Sequence of chain 1.C:
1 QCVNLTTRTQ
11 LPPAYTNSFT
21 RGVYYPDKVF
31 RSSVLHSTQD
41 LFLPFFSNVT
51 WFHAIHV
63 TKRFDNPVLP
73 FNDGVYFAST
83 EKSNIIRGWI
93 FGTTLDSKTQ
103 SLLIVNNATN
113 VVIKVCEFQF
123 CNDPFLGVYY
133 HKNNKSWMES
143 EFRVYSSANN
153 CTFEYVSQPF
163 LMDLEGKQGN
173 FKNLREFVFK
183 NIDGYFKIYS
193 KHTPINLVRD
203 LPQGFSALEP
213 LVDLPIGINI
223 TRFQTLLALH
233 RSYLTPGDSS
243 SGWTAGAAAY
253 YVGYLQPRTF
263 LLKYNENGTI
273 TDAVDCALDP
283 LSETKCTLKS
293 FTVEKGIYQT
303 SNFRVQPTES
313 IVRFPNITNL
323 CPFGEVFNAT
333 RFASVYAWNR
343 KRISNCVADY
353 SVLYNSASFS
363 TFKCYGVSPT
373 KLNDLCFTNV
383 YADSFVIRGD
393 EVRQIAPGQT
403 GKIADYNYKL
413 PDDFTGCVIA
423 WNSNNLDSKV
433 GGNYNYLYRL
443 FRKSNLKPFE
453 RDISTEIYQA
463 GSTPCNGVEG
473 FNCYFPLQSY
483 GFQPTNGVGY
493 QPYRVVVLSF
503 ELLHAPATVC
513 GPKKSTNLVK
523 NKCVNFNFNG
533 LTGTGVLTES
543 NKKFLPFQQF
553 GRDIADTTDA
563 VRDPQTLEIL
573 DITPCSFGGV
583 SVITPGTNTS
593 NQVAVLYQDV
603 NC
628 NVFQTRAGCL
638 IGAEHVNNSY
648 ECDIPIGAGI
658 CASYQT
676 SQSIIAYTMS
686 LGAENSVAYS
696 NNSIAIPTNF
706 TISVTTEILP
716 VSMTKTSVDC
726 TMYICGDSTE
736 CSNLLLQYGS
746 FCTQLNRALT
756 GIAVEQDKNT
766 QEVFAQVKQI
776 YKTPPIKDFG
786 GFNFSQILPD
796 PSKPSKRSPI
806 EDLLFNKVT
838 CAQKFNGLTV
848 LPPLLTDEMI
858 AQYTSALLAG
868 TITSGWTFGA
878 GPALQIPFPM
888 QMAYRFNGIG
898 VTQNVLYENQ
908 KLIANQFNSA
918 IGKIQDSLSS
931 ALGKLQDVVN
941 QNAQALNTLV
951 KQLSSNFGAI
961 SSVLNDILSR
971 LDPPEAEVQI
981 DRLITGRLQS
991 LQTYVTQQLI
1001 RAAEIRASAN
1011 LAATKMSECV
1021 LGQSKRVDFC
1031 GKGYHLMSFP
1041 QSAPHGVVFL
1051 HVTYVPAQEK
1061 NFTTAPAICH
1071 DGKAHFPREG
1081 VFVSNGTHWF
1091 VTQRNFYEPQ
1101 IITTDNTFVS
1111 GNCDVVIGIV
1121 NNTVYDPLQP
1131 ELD

Binding-site contacts:
Ligand atom C5 contacts residue ASN1121 of chain 1.C at 3.7 Å.
Ligand atom C3 contacts residue ASN1121 of chain 1.C at 3.8 Å.
Ligand atom C2 contacts residue ASN1121 of chain 1.C at 2.5 Å.
Ligand atom C1 contacts residue ASN1121 of chain 1.C at 1.4 Å.
Ligand atom C8 contacts residue ASN1121 of chain 1.C at 3.9 Å.
Ligand atom C4 contacts residue ASN1121 of chain 1.C at 4.2 Å.
Ligand atom O5 contacts residue ASN1121 of chain 1.C at 2.4 Å (h-bond).
Ligand atom N2 contacts residue ASN1121 of chain 1.C at 2.8 Å (h-bond).
Ligand atom O7 contacts residue ASN1121 of chain 1.C at 4.5 Å.
Ligand atom C7 contacts residue ASN1121 of chain 1.C at 3.7 Å.

This protein binds this small molecule.
Small molecule (SMILES): CC(=O)N[C@@H]1[C@@H](O)[C@H](O)[C@@H](CO)O[C@H]1O